Sequence of chain 20.A:
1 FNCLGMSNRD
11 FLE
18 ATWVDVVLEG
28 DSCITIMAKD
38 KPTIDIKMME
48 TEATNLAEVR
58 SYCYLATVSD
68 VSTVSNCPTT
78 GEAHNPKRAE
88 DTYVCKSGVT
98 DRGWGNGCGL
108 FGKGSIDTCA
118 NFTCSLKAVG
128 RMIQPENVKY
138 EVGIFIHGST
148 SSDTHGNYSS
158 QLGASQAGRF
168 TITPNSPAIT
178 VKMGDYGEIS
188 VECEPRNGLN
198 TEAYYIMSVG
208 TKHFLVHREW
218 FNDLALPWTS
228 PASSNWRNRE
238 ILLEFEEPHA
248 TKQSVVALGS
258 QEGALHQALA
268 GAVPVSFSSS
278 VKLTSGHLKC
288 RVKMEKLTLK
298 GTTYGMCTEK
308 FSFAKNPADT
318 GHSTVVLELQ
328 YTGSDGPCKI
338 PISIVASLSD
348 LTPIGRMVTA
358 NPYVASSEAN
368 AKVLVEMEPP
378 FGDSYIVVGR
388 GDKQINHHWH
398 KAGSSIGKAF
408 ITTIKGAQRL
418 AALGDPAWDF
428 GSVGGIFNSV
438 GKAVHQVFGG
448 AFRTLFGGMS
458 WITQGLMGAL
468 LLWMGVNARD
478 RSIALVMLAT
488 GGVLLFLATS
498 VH

Binding-site contacts:
Ligand atom C3 contacts residue ASN154 of chain 20.A at 3.8 Å.
Ligand atom C8 contacts residue ASN154 of chain 20.A at 4.2 Å.
Ligand atom C2 contacts residue ASN154 of chain 20.A at 2.5 Å.
Ligand atom C4 contacts residue ASN154 of chain 20.A at 4.2 Å.
Ligand atom C5 contacts residue ASN154 of chain 20.A at 3.7 Å.
Ligand atom C7 contacts residue ASN154 of chain 20.A at 3.5 Å.
Ligand atom O7 contacts residue ASN154 of chain 20.A at 3.8 Å.
Ligand atom N2 contacts residue ASN154 of chain 20.A at 2.9 Å (h-bond).
Ligand atom C1 contacts residue SER156 of chain 20.A at 4.3 Å.
Ligand atom C1 contacts residue ASN154 of chain 20.A at 1.4 Å.
Ligand atom O5 contacts residue ASN154 of chain 20.A at 2.4 Å (h-bond).

This protein binds this small molecule.
Small molecule (SMILES): CC(=O)N[C@@H]1[C@@H](O)[C@H](O)[C@@H](CO)O[C@H]1O